This small molecule binds to this protein.
Small molecule (SMILES): CC(=O)N[C@H]1[C@H](O[C@H]2[C@H](O)[C@@H](NC(C)=O)CO[C@@H]2CO)O[C@H](CO)[C@@H](O[C@@H]2O[C@H](CO)[C@@H](O)[C@H](O)[C@@H]2O)[C@@H]1O

Sequence of chain 35.E:
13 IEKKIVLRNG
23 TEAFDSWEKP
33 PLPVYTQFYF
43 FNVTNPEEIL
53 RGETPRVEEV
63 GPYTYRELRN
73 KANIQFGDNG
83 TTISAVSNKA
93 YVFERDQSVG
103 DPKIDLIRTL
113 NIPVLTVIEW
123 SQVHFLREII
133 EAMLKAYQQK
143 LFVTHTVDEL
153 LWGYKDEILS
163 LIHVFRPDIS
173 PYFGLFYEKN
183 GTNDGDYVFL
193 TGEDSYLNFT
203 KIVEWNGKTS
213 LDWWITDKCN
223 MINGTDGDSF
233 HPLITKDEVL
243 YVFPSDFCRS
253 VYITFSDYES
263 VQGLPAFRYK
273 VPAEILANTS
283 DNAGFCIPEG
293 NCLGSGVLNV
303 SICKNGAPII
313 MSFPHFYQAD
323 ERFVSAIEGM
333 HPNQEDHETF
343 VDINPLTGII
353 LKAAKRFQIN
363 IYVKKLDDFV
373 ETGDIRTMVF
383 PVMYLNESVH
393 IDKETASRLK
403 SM

Binding-site contacts:
Ligand atom O6 contacts residue ASP283 of chain 35.E at 3.8 Å.
Ligand atom O3 contacts residue ASP283 of chain 35.E at 4.3 Å.
Ligand atom C4 contacts residue MET223 of chain 35.E at 4.0 Å (hydrophobic).
Ligand atom O7 contacts residue ASN225 of chain 35.E at 2.9 Å (h-bond).
Ligand atom N2 contacts residue LYS220 of chain 35.E at 4.1 Å.
Ligand atom C1 contacts residue LYS220 of chain 35.E at 4.0 Å.
Ligand atom C6 contacts residue ASP283 of chain 35.E at 3.8 Å.
Ligand atom C1 contacts residue LYS220 of chain 35.E at 4.2 Å.
Ligand atom C3 contacts residue MET223 of chain 35.E at 3.7 Å (hydrophobic).
Ligand atom C3 contacts residue LYS220 of chain 35.E at 4.1 Å.
Ligand atom O3 contacts residue LYS220 of chain 35.E at 3.8 Å.
Ligand atom O4 contacts residue MET223 of chain 35.E at 3.7 Å.
Ligand atom C8 contacts residue ARG251 of chain 35.E at 3.5 Å.
Ligand atom C2 contacts residue LYS220 of chain 35.E at 3.8 Å.
Ligand atom C4 contacts residue ASN225 of chain 35.E at 4.2 Å.
Ligand atom C7 contacts residue MET223 of chain 35.E at 3.6 Å (hydrophobic).
Ligand atom O5 contacts residue LYS220 of chain 35.E at 3.4 Å.
Ligand atom C7 contacts residue ARG251 of chain 35.E at 4.0 Å.
Ligand atom C7 contacts residue ASN225 of chain 35.E at 3.2 Å.
Ligand atom O7 contacts residue LYS220 of chain 35.E at 4.0 Å.
Ligand atom C4 contacts residue LYS220 of chain 35.E at 3.4 Å.
Ligand atom C8 contacts residue SER252 of chain 35.E at 3.4 Å.
Ligand atom O7 contacts residue ARG251 of chain 35.E at 4.3 Å.
Ligand atom O5 contacts residue ASN225 of chain 35.E at 2.3 Å (h-bond).
Ligand atom C5 contacts residue LYS220 of chain 35.E at 4.0 Å.
Ligand atom O7 contacts residue MET223 of chain 35.E at 3.5 Å.
Ligand atom O4 contacts residue LYS220 of chain 35.E at 4.2 Å.
Ligand atom N2 contacts residue MET223 of chain 35.E at 3.8 Å.
Ligand atom N2 contacts residue ASN225 of chain 35.E at 3.0 Å (h-bond).
Ligand atom C1 contacts residue ASN225 of chain 35.E at 1.4 Å.
Ligand atom C2 contacts residue ASP283 of chain 35.E at 3.8 Å.
Ligand atom C3 contacts residue ASN225 of chain 35.E at 3.8 Å.
Ligand atom C6 contacts residue LYS220 of chain 35.E at 4.0 Å.
Ligand atom O7 contacts residue SER252 of chain 35.E at 2.9 Å (h-bond).
Ligand atom O6 contacts residue TYR243 of chain 35.E at 4.0 Å.
Ligand atom C8 contacts residue MET223 of chain 35.E at 3.3 Å (hydrophobic).
Ligand atom C5 contacts residue MET223 of chain 35.E at 4.0 Å (hydrophobic).
Ligand atom C5 contacts residue ASN225 of chain 35.E at 3.6 Å.
Ligand atom C7 contacts residue SER252 of chain 35.E at 3.5 Å.
Ligand atom C2 contacts residue ASN225 of chain 35.E at 2.5 Å.